The protein below binds the small molecule below.
Small molecule (SMILES): N=c1ccn([C@H]2C[C@H](O[P](=O)(O)OC[C@H]3O[C@@H](n4cnc5c(=O)nc(N)[nH]c54)C[C@@H]3O)[C@@H](COP(=O)=O)O2)c(=O)[nH]1

Sequence of chain 6.A:
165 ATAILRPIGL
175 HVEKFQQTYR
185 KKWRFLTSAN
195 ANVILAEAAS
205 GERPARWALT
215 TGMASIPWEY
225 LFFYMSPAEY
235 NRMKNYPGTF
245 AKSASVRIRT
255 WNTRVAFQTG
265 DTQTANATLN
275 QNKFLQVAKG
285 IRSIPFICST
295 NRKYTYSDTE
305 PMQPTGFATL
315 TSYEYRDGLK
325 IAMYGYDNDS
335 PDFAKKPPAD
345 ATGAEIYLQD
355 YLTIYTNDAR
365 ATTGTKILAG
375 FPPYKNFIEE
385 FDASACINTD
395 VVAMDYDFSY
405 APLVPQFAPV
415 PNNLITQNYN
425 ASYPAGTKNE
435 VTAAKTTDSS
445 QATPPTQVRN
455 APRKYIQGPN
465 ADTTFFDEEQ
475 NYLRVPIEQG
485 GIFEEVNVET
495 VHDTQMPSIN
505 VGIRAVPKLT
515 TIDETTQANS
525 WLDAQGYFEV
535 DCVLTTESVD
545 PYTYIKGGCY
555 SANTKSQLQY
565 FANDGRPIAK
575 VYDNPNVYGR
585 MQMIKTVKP

Sequence of chain 29.A:
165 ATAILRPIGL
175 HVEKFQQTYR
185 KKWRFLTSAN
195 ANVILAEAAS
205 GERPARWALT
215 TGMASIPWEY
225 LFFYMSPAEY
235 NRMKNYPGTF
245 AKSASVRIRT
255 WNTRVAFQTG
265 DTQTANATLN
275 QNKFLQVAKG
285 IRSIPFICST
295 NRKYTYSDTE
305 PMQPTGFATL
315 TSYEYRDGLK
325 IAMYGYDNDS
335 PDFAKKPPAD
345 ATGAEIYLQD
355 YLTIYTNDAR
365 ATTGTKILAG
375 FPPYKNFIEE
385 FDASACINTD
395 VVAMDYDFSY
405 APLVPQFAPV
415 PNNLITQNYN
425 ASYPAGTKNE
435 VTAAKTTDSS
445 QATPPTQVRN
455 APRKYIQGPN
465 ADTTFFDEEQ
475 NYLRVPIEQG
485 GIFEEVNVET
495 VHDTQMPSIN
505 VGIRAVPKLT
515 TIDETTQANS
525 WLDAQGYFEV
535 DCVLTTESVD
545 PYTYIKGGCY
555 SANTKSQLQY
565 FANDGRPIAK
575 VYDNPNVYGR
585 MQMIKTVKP

Sequence of chain 30.A:
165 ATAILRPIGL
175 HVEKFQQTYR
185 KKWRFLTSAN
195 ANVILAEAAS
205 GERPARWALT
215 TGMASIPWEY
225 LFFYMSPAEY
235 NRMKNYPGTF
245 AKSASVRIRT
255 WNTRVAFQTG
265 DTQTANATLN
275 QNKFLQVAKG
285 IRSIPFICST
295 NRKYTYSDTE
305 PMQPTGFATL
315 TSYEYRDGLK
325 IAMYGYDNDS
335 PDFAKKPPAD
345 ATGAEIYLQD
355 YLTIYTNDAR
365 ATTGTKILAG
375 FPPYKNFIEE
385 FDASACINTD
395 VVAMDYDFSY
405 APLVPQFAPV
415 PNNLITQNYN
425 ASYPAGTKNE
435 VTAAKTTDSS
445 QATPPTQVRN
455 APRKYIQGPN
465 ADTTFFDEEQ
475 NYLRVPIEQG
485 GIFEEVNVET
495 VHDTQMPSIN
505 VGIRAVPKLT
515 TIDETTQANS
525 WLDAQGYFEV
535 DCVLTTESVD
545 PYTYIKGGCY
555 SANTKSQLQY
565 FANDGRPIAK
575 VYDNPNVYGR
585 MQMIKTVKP

Binding-site contacts:
Ligand atom C4 contacts residue LYS379 of chain 30.A at 3.9 Å.
Ligand atom N3 contacts residue ILE172 of chain 29.A at 3.5 Å.
Ligand atom N2 contacts residue ILE172 of chain 29.A at 3.6 Å.
Ligand atom C5 contacts residue ARG170 of chain 29.A at 3.1 Å.
Ligand atom C6 contacts residue ARG170 of chain 29.A at 1.9 Å.
Ligand atom P contacts residue ARG184 of chain 6.A at 2.8 Å.
Ligand atom C2 contacts residue ILE172 of chain 29.A at 3.8 Å (hydrophobic).
Ligand atom O6 contacts residue ARG170 of chain 29.A at 0.9 Å (salt-bridge).
Ligand atom OP1 contacts residue ARG184 of chain 6.A at 2.5 Å (salt-bridge).
Ligand atom O5' contacts residue ARG184 of chain 6.A at 2.3 Å (salt-bridge).
Ligand atom O3' contacts residue ARG184 of chain 6.A at 3.1 Å (salt-bridge).
Ligand atom N4 contacts residue ASN380 of chain 30.A at 3.1 Å (h-bond).
Ligand atom C2 contacts residue DC1 of chain 30.C at 3.5 Å.
Ligand atom C6 contacts residue DC1 of chain 30.C at 3.5 Å.
Ligand atom C4' contacts residue ARG251 of chain 6.A at 3.8 Å.
Ligand atom N4 contacts residue LYS379 of chain 30.A at 3.0 Å (salt-bridge).
Ligand atom N4 contacts residue ILE172 of chain 29.A at 3.7 Å.
Ligand atom O6 contacts residue DC1 of chain 30.C at 2.9 Å (h-bond).
Ligand atom N2 contacts residue PRO171 of chain 29.A at 2.9 Å (h-bond).
Ligand atom C2 contacts residue ARG170 of chain 29.A at 3.9 Å.
Ligand atom C5' contacts residue ARG184 of chain 6.A at 3.4 Å.
Ligand atom OP1 contacts residue ARG251 of chain 6.A at 3.4 Å (salt-bridge).
Ligand atom C5 contacts residue LYS186 of chain 6.A at 3.6 Å.
Ligand atom O2 contacts residue ARG184 of chain 6.A at 3.7 Å.
Ligand atom N1 contacts residue DC1 of chain 30.C at 2.9 Å (h-bond).
Ligand atom O4' contacts residue ASP535 of chain 6.A at 3.7 Å.
Ligand atom N1 contacts residue PRO171 of chain 29.A at 3.8 Å.
Ligand atom N4 contacts residue LEU169 of chain 29.A at 3.9 Å.
Ligand atom C6 contacts residue LYS186 of chain 6.A at 3.7 Å.
Ligand atom N2 contacts residue DC1 of chain 30.C at 2.8 Å (h-bond).
Ligand atom C4 contacts residue ILE172 of chain 29.A at 3.5 Å (hydrophobic).
Ligand atom N3 contacts residue LYS186 of chain 6.A at 3.5 Å.
Ligand atom C2 contacts residue PRO171 of chain 29.A at 3.6 Å (hydrophobic).
Ligand atom C4' contacts residue ARG184 of chain 6.A at 3.4 Å.
Ligand atom N7 contacts residue ARG170 of chain 29.A at 3.8 Å.
Ligand atom O2 contacts residue LYS185 of chain 6.A at 3.7 Å.
Ligand atom N1 contacts residue ARG170 of chain 29.A at 2.5 Å (salt-bridge).
Ligand atom C5' contacts residue ARG251 of chain 6.A at 3.8 Å.
Ligand atom C4 contacts residue LYS186 of chain 6.A at 3.6 Å.
Ligand atom N4 contacts residue LYS186 of chain 6.A at 3.9 Å.